This small molecule binds to this protein.
Small molecule (SMILES): CC(=O)N[C@H]1[C@H](O[C@H]2[C@H](O)[C@@H](NC(C)=O)CO[C@@H]2CO)O[C@H](CO)[C@@H](O[C@@H]2O[C@H](CO)[C@@H](O)[C@H](O)[C@@H]2O)[C@@H]1O

Sequence of chain 1.H:
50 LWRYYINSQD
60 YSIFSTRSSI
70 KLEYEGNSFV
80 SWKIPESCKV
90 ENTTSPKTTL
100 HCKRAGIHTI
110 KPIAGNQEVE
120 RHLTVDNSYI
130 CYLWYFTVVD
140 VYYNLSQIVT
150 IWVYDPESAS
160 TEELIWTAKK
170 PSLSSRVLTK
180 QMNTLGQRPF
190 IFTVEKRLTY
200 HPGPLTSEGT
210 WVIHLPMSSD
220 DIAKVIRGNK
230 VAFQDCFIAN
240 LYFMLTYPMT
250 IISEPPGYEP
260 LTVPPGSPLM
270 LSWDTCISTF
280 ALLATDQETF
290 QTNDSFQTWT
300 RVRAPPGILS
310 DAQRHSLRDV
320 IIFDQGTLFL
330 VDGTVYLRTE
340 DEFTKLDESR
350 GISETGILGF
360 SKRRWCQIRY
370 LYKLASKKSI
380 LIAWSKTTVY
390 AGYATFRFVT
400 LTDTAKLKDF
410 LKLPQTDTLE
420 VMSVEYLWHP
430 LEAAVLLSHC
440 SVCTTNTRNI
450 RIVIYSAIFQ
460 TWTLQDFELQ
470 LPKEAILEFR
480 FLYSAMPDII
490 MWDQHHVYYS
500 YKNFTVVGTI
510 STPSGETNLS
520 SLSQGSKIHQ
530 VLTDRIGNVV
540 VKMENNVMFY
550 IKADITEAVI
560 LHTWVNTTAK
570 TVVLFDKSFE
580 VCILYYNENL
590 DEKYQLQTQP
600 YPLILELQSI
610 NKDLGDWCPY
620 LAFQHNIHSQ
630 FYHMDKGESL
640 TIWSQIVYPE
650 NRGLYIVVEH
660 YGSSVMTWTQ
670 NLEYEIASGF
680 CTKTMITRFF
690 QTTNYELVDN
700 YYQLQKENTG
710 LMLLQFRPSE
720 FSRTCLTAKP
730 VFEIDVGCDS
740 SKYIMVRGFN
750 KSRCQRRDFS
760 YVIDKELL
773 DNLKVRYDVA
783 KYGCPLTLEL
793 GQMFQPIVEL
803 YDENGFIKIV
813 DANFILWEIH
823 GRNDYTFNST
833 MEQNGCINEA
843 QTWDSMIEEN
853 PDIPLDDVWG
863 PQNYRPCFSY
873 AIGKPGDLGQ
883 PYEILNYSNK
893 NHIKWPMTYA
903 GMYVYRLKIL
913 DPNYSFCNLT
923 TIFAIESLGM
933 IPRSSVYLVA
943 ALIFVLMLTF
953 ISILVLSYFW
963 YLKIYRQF

Binding-site contacts:
Ligand atom C3 contacts residue ASN143 of chain 1.H at 3.8 Å.
Ligand atom O4 contacts residue HIS213 of chain 1.H at 4.4 Å.
Ligand atom O3 contacts residue HIS213 of chain 1.H at 3.3 Å.
Ligand atom C1 contacts residue SER145 of chain 1.H at 3.8 Å.
Ligand atom C2 contacts residue ASN143 of chain 1.H at 2.4 Å.
Ligand atom O5 contacts residue VAL140 of chain 1.H at 4.4 Å.
Ligand atom N2 contacts residue HIS213 of chain 1.H at 4.0 Å.
Ligand atom O7 contacts residue ASN143 of chain 1.H at 2.4 Å (h-bond).
Ligand atom C3 contacts residue HIS213 of chain 1.H at 3.7 Å.
Ligand atom C1 contacts residue ASN143 of chain 1.H at 1.5 Å.
Ligand atom N2 contacts residue SER145 of chain 1.H at 4.3 Å.
Ligand atom N2 contacts residue ASN143 of chain 1.H at 2.8 Å (h-bond).
Ligand atom O7 contacts residue ILE147 of chain 1.H at 3.7 Å.
Ligand atom O5 contacts residue HIS213 of chain 1.H at 4.2 Å.
Ligand atom C7 contacts residue ASN143 of chain 1.H at 2.8 Å.
Ligand atom C7 contacts residue ILE147 of chain 1.H at 4.4 Å (hydrophobic).
Ligand atom O4 contacts residue ILE147 of chain 1.H at 4.2 Å.
Ligand atom O5 contacts residue ASN143 of chain 1.H at 2.5 Å (h-bond).
Ligand atom C5 contacts residue ASN143 of chain 1.H at 3.8 Å.
Ligand atom C4 contacts residue ASN143 of chain 1.H at 4.2 Å.
Ligand atom C8 contacts residue ASN143 of chain 1.H at 4.1 Å.
Ligand atom C5 contacts residue VAL140 of chain 1.H at 4.3 Å (hydrophobic).